The small molecule below binds the protein below.
Small molecule (SMILES): COc1ccc(OC)c(NC(=O)c2nnn(Cc3ccc(Br)cc3F)c2N)c1

Sequence of chain 1.C:
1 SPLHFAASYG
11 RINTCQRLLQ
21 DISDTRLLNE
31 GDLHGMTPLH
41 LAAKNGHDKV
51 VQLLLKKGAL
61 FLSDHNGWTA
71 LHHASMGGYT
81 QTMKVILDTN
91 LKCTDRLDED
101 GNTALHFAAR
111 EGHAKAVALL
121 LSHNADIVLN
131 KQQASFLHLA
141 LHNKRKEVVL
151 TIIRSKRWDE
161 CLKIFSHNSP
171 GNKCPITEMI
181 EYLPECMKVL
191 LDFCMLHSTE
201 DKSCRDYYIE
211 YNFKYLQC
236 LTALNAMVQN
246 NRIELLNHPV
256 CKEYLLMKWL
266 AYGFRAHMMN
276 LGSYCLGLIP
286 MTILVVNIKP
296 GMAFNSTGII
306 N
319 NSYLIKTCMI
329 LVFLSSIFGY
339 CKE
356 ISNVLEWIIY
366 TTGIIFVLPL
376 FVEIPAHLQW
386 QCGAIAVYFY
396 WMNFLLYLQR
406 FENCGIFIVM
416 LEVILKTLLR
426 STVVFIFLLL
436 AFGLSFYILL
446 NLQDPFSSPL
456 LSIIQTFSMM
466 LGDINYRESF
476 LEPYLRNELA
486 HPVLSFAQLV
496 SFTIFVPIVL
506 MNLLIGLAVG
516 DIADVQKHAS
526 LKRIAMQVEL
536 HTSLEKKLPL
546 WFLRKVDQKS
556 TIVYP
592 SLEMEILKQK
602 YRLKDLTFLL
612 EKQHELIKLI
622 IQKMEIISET

Sequence of chain 1.D:
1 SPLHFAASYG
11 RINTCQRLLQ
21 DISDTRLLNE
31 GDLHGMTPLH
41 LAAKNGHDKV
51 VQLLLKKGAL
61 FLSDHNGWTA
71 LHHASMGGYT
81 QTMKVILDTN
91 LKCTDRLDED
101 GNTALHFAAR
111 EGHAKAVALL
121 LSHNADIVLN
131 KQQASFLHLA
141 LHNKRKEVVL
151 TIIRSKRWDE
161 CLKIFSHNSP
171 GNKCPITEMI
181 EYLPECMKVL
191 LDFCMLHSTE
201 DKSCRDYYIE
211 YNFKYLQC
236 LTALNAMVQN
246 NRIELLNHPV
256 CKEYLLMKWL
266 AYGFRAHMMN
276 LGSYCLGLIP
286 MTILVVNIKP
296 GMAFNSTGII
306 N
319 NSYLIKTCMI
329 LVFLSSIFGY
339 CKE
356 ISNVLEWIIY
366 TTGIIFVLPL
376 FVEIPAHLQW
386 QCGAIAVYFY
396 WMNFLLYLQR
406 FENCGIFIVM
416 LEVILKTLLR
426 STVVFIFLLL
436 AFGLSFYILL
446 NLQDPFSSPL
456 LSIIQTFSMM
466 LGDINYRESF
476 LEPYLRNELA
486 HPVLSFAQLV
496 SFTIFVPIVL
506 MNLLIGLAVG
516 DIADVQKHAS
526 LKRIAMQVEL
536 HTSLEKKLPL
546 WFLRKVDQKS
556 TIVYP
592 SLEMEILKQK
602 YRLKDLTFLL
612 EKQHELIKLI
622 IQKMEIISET

Binding-site contacts:
Ligand atom C6 contacts residue ILE356 of chain 1.C at 3.9 Å (hydrophobic).
Ligand atom N26 contacts residue TYR393 of chain 1.C at 3.3 Å (h-bond).
Ligand atom C10 contacts residue PHE394 of chain 1.C at 3.9 Å (hydrophobic).
Ligand atom C22 contacts residue GLN493 of chain 1.D at 3.6 Å.
Ligand atom O2 contacts residue MET397 of chain 1.C at 3.4 Å.
Ligand atom C21 contacts residue GLN493 of chain 1.D at 3.6 Å.
Ligand atom N26 contacts residue SER496 of chain 1.D at 3.1 Å (h-bond).
Ligand atom BR25 contacts residue GLN493 of chain 1.D at 3.5 Å.
Ligand atom C19 contacts residue PHE394 of chain 1.C at 3.9 Å (hydrophobic).
Ligand atom C5 contacts residue LEU420 of chain 1.C at 3.8 Å (hydrophobic).
Ligand atom N15 contacts residue PHE394 of chain 1.C at 4.0 Å.
Ligand atom C28 contacts residue LEU424 of chain 1.C at 3.9 Å (hydrophobic).
Ligand atom N26 contacts residue GLN493 of chain 1.D at 3.6 Å.
Ligand atom BR25 contacts residue ALA389 of chain 1.C at 3.5 Å.
Ligand atom C18 contacts residue GLN493 of chain 1.D at 3.6 Å.
Ligand atom C20 contacts residue TYR393 of chain 1.C at 3.6 Å (hydrophobic).
Ligand atom F24 contacts residue ALA492 of chain 1.D at 2.9 Å.
Ligand atom C19 contacts residue TYR393 of chain 1.C at 3.9 Å (hydrophobic).
Ligand atom C23 contacts residue GLN493 of chain 1.D at 3.6 Å.
Ligand atom N16 contacts residue PHE394 of chain 1.C at 3.6 Å.
Ligand atom C3 contacts residue LEU360 of chain 1.C at 4.0 Å (hydrophobic).
Ligand atom C20 contacts residue GLN493 of chain 1.D at 3.8 Å.
Ligand atom C19 contacts residue GLN493 of chain 1.D at 3.7 Å.
Ligand atom C22 contacts residue LEU489 of chain 1.D at 3.7 Å (hydrophobic).
Ligand atom C5 contacts residue ILE356 of chain 1.C at 4.0 Å (hydrophobic).
Ligand atom BR25 contacts residue ILE390 of chain 1.C at 4.0 Å.
Ligand atom C23 contacts residue ALA492 of chain 1.D at 3.8 Å (hydrophobic).
Ligand atom O11 contacts residue PHE500 of chain 1.D at 3.0 Å.
Ligand atom O11 contacts residue TYR393 of chain 1.C at 3.3 Å (h-bond).
Ligand atom N9 contacts residue PHE394 of chain 1.C at 3.7 Å.
Ligand atom C13 contacts residue SER496 of chain 1.D at 4.0 Å.
Ligand atom C1 contacts residue LEU401 of chain 1.C at 3.6 Å (hydrophobic).
Ligand atom O2 contacts residue LEU360 of chain 1.C at 3.8 Å.
Ligand atom C1 contacts residue MET397 of chain 1.C at 3.6 Å (hydrophobic).
Ligand atom C17 contacts residue SER496 of chain 1.D at 3.7 Å.
Ligand atom C12 contacts residue PHE394 of chain 1.C at 3.7 Å (hydrophobic).
Ligand atom O27 contacts residue ILE356 of chain 1.C at 3.6 Å.
Ligand atom BR25 contacts residue SER440 of chain 1.D at 3.5 Å.
Ligand atom C20 contacts residue PHE394 of chain 1.C at 4.0 Å (hydrophobic).
Ligand atom F24 contacts residue GLN493 of chain 1.D at 3.4 Å.